Sequence of chain 1.A:
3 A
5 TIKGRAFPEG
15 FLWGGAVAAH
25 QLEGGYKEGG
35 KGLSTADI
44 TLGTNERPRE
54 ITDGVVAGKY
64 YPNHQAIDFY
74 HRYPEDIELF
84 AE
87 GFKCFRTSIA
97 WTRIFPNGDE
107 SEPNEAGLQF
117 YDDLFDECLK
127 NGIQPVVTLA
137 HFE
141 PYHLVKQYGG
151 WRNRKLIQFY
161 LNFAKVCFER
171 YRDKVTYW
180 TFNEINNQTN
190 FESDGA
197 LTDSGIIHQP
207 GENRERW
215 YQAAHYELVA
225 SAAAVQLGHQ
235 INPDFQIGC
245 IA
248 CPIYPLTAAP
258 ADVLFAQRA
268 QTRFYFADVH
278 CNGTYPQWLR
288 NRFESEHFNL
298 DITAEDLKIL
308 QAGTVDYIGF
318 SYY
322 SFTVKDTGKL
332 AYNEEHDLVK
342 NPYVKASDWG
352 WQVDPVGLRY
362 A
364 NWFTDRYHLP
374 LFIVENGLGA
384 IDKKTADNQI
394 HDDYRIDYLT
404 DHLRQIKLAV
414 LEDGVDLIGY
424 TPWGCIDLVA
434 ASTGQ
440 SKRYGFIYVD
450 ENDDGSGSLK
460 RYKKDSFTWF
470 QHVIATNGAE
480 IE

Binding-site contacts:
Ligand atom O5 contacts residue ASN186 of chain 1.A at 4.4 Å.
Ligand atom C5 contacts residue MSE321 of chain 1.A at 4.2 Å.
Ligand atom C3 contacts residue ARG270 of chain 1.A at 3.9 Å.
Ligand atom C3 contacts residue ALA246 of chain 1.A at 4.2 Å (hydrophobic).
Ligand atom C6 contacts residue GLU183 of chain 1.A at 3.5 Å.
Ligand atom C6 contacts residue TRP352 of chain 1.A at 3.8 Å (hydrophobic).
Ligand atom C4 contacts residue ASN186 of chain 1.A at 3.6 Å.
Ligand atom O3 contacts residue ARG270 of chain 1.A at 3.0 Å (salt-bridge).
Ligand atom O4 contacts residue TYR320 of chain 1.A at 3.9 Å.
Ligand atom O4 contacts residue GLU183 of chain 1.A at 2.8 Å (salt-bridge).
Ligand atom C4 contacts residue GLU183 of chain 1.A at 3.4 Å.
Ligand atom O6 contacts residue ASN186 of chain 1.A at 4.0 Å.
Ligand atom O4 contacts residue ALA246 of chain 1.A at 3.6 Å.
Ligand atom O3 contacts residue ASN186 of chain 1.A at 2.7 Å (h-bond).
Ligand atom O3 contacts residue CYS248 of chain 1.A at 4.0 Å.
Ligand atom C1 contacts residue MSE321 of chain 1.A at 4.3 Å.
Ligand atom C6 contacts residue TYR320 of chain 1.A at 4.1 Å (hydrophobic).
Ligand atom O5 contacts residue TRP352 of chain 1.A at 4.2 Å.
Ligand atom C3 contacts residue MSE321 of chain 1.A at 4.2 Å.
Ligand atom O2 contacts residue ASN186 of chain 1.A at 4.3 Å.
Ligand atom C4 contacts residue ALA246 of chain 1.A at 4.1 Å (hydrophobic).
Ligand atom C3 contacts residue CYS248 of chain 1.A at 4.2 Å (hydrophobic).
Ligand atom C3 contacts residue ASN186 of chain 1.A at 3.5 Å.
Ligand atom O6 contacts residue GLU183 of chain 1.A at 2.6 Å (salt-bridge).
Ligand atom C2 contacts residue ASN186 of chain 1.A at 3.7 Å.
Ligand atom C5 contacts residue GLU183 of chain 1.A at 4.1 Å.
Ligand atom O6 contacts residue PO41 of chain 1.C at 3.8 Å.
Ligand atom C5 contacts residue TRP352 of chain 1.A at 3.9 Å (hydrophobic).
Ligand atom O2 contacts residue ARG270 of chain 1.A at 3.2 Å (salt-bridge).
Ligand atom O4 contacts residue SER318 of chain 1.A at 3.9 Å.
Ligand atom O3 contacts residue ALA246 of chain 1.A at 3.3 Å.
Ligand atom O2 contacts residue GLU335 of chain 1.A at 4.1 Å.
Ligand atom O4 contacts residue ASN186 of chain 1.A at 4.2 Å.
Ligand atom C6 contacts residue PO41 of chain 1.C at 3.5 Å.
Ligand atom C2 contacts residue ARG270 of chain 1.A at 4.1 Å.

A small-molecule ligand and the protein it binds are described below.
Small molecule (SMILES): OC[C@H]1O[C@@H](O)[C@H](O)[C@@H](O)[C@@H]1O